Sequence of chain 35.K:
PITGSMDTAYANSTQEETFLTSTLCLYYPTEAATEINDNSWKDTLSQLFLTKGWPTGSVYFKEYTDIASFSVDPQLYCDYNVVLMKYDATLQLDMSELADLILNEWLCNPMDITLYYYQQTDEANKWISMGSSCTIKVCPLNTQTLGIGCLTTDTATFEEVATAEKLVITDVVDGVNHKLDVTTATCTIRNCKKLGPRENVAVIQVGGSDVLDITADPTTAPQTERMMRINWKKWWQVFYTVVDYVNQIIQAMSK

This protein binds this small molecule.
Small molecule (SMILES): CC(=O)N[C@H]1[C@H](O[C@H]2[C@H](O)[C@@H](NC(C)=O)CO[C@@H]2CO)O[C@H](CO)[C@@H](O)[C@@H]1O

Binding-site contacts:
Ligand atom C1 contacts residue ASN12 of chain 35.K at 2.2 Å.
Ligand atom N2 contacts residue ASN12 of chain 35.K at 3.8 Å.
Ligand atom O7 contacts residue ASN12 of chain 35.K at 3.6 Å.
Ligand atom C5 contacts residue ASN12 of chain 35.K at 4.2 Å.
Ligand atom C7 contacts residue ASN12 of chain 35.K at 3.9 Å.
Ligand atom O5 contacts residue ASN12 of chain 35.K at 2.8 Å (h-bond).
Ligand atom C2 contacts residue ASN12 of chain 35.K at 3.3 Å.